This protein binds this small molecule.
Small molecule (SMILES): CC(=O)N[C@H]1[C@H](O[C@H]2[C@H](O)[C@@H](NC(C)=O)CO[C@@H]2CO)O[C@H](CO)[C@@H](O)[C@@H]1O

Sequence of chain 1.C:
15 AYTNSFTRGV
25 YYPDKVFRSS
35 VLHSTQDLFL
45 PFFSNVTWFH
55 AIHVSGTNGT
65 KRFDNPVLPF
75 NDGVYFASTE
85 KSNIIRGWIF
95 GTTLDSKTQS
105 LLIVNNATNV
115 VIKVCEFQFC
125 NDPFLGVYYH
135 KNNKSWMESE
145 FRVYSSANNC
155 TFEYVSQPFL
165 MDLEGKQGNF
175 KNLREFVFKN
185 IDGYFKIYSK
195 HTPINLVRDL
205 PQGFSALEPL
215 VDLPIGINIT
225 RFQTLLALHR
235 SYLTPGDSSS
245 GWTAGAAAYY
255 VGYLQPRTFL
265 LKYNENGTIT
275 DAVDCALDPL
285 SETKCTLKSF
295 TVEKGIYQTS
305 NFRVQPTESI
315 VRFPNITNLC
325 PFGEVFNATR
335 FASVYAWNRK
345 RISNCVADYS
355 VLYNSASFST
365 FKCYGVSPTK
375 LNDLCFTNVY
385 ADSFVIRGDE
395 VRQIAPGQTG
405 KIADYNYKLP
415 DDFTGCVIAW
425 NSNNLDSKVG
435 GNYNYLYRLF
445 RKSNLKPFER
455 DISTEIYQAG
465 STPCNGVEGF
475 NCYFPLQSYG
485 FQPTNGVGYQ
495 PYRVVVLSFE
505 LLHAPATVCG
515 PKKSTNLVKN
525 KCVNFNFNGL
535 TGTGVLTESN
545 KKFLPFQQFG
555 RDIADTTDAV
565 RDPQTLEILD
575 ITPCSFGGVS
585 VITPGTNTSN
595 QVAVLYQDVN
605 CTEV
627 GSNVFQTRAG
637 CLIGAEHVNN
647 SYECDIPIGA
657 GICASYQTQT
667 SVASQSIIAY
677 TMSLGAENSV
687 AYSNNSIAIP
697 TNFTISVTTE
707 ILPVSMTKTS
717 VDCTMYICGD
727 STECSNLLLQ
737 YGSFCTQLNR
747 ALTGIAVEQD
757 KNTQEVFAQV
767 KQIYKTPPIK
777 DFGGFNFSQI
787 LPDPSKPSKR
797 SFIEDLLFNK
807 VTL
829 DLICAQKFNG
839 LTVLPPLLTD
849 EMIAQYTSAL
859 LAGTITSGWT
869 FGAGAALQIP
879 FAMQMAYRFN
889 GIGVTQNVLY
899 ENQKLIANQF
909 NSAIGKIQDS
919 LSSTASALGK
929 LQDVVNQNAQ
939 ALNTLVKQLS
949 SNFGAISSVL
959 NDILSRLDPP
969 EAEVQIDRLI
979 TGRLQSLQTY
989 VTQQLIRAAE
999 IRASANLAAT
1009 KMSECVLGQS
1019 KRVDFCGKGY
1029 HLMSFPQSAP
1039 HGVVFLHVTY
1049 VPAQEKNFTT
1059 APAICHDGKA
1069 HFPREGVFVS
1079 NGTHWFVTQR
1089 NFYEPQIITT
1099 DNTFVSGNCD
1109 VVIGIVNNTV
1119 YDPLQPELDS

Binding-site contacts:
Ligand atom C7 contacts residue HIS1082 of chain 1.C at 3.6 Å.
Ligand atom O7 contacts residue ASN1079 of chain 1.C at 3.2 Å (h-bond).
Ligand atom C6 contacts residue PHE1084 of chain 1.C at 3.6 Å (hydrophobic).
Ligand atom C8 contacts residue HIS1082 of chain 1.C at 3.5 Å.
Ligand atom C2 contacts residue ASN1079 of chain 1.C at 2.5 Å.
Ligand atom C7 contacts residue ASN1079 of chain 1.C at 3.2 Å.
Ligand atom C8 contacts residue ASN1079 of chain 1.C at 3.4 Å.
Ligand atom C3 contacts residue ASN1079 of chain 1.C at 3.8 Å.
Ligand atom O5 contacts residue PHE1084 of chain 1.C at 4.0 Å.
Ligand atom C1 contacts residue HIS1082 of chain 1.C at 4.1 Å.
Ligand atom O6 contacts residue PHE1084 of chain 1.C at 4.2 Å.
Ligand atom O7 contacts residue HIS1082 of chain 1.C at 3.4 Å.
Ligand atom O5 contacts residue ASN1079 of chain 1.C at 2.4 Å (h-bond).
Ligand atom N2 contacts residue HIS1082 of chain 1.C at 4.2 Å.
Ligand atom O3 contacts residue HIS1082 of chain 1.C at 4.2 Å.
Ligand atom C4 contacts residue ASN1079 of chain 1.C at 4.2 Å.
Ligand atom N2 contacts residue ASN1079 of chain 1.C at 2.9 Å (h-bond).
Ligand atom C4 contacts residue HIS1082 of chain 1.C at 4.0 Å.
Ligand atom C3 contacts residue HIS1082 of chain 1.C at 3.4 Å.
Ligand atom C5 contacts residue PHE1084 of chain 1.C at 4.1 Å (hydrophobic).
Ligand atom C5 contacts residue HIS1082 of chain 1.C at 4.1 Å.
Ligand atom C5 contacts residue ASN1079 of chain 1.C at 3.6 Å.
Ligand atom O4 contacts residue HIS1082 of chain 1.C at 3.9 Å.
Ligand atom C2 contacts residue HIS1082 of chain 1.C at 4.1 Å.
Ligand atom C1 contacts residue ASN1079 of chain 1.C at 1.4 Å.